This small molecule binds to this protein.
Small molecule (SMILES): O=C(O)C(=O)Nc1sc2c(c1C(=O)O)CCNC2

Sequence of chain 1.A:
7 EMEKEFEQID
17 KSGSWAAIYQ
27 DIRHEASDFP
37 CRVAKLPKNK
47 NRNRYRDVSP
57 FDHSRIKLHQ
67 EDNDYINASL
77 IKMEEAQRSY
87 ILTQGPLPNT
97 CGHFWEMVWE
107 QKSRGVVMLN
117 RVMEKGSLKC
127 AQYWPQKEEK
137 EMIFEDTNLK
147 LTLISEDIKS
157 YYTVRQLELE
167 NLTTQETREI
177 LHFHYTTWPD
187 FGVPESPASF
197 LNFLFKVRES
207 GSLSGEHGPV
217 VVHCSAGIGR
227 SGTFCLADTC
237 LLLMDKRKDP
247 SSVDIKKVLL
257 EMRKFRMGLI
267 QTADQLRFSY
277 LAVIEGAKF

Binding-site contacts:
Ligand atom O18 contacts residue TYR51 of chain 1.A at 3.3 Å (h-bond).
Ligand atom S13 contacts residue ALA222 of chain 1.A at 3.3 Å.
Ligand atom C3 contacts residue GLN267 of chain 1.A at 3.9 Å.
Ligand atom O24 contacts residue GLY225 of chain 1.A at 3.0 Å (h-bond).
Ligand atom O24 contacts residue GLY223 of chain 1.A at 3.7 Å.
Ligand atom O22 contacts residue ARG226 of chain 1.A at 4.0 Å.
Ligand atom C20 contacts residue CYS220 of chain 1.A at 3.6 Å (hydrophobic).
Ligand atom O23 contacts residue GLY225 of chain 1.A at 3.8 Å.
Ligand atom C20 contacts residue GLY225 of chain 1.A at 4.0 Å.
Ligand atom C21 contacts residue ARG226 of chain 1.A at 4.1 Å.
Ligand atom O23 contacts residue CYS220 of chain 1.A at 3.5 Å (h-bond).
Ligand atom C6 contacts residue ASP53 of chain 1.A at 3.2 Å.
Ligand atom C21 contacts residue SER221 of chain 1.A at 3.8 Å.
Ligand atom C16 contacts residue LYS125 of chain 1.A at 3.7 Å.
Ligand atom O24 contacts residue ALA222 of chain 1.A at 3.4 Å.
Ligand atom C3 contacts residue ALA222 of chain 1.A at 4.0 Å (hydrophobic).
Ligand atom O18 contacts residue LYS125 of chain 1.A at 3.4 Å.
Ligand atom C2 contacts residue VAL54 of chain 1.A at 3.6 Å (hydrophobic).
Ligand atom O22 contacts residue SER221 of chain 1.A at 3.2 Å (h-bond).
Ligand atom O18 contacts residue SER221 of chain 1.A at 3.5 Å.
Ligand atom N19 contacts residue ALA222 of chain 1.A at 3.8 Å.
Ligand atom C5 contacts residue TYR51 of chain 1.A at 3.7 Å (hydrophobic).
Ligand atom O23 contacts residue ARG226 of chain 1.A at 3.0 Å (salt-bridge).
Ligand atom C20 contacts residue ALA222 of chain 1.A at 3.5 Å (hydrophobic).
Ligand atom C16 contacts residue TYR51 of chain 1.A at 3.2 Å (hydrophobic).
Ligand atom C2 contacts residue ASP53 of chain 1.A at 3.4 Å.
Ligand atom C14 contacts residue ALA222 of chain 1.A at 3.4 Å (hydrophobic).
Ligand atom O17 contacts residue TYR51 of chain 1.A at 3.1 Å (h-bond).
Ligand atom N1 contacts residue ASP53 of chain 1.A at 2.6 Å (salt-bridge).
Ligand atom C21 contacts residue CYS220 of chain 1.A at 3.3 Å (hydrophobic).
Ligand atom C15 contacts residue TYR51 of chain 1.A at 4.0 Å (hydrophobic).
Ligand atom C15 contacts residue ALA222 of chain 1.A at 4.0 Å (hydrophobic).
Ligand atom C2 contacts residue GLN267 of chain 1.A at 3.7 Å.
Ligand atom S13 contacts residue GLN267 of chain 1.A at 3.8 Å.
Ligand atom O24 contacts residue CYS220 of chain 1.A at 3.2 Å (h-bond).
Ligand atom O17 contacts residue LYS125 of chain 1.A at 3.1 Å (salt-bridge).
Ligand atom C6 contacts residue TYR51 of chain 1.A at 3.8 Å (hydrophobic).
Ligand atom S13 contacts residue ILE224 of chain 1.A at 3.9 Å.
Ligand atom O22 contacts residue CYS220 of chain 1.A at 3.4 Å.
Ligand atom O24 contacts residue ILE224 of chain 1.A at 3.4 Å (h-bond).